Binding-site contacts:
Ligand atom C1 contacts residue SER381 of chain 1.A at 4.5 Å.
Ligand atom C6 contacts residue GLU385 of chain 1.A at 3.8 Å.
Ligand atom C5 contacts residue ASN379 of chain 1.A at 3.7 Å.
Ligand atom C4 contacts residue ASN379 of chain 1.A at 4.2 Å.
Ligand atom C6 contacts residue SER381 of chain 1.A at 4.2 Å.
Ligand atom N2 contacts residue ASN379 of chain 1.A at 3.0 Å (h-bond).
Ligand atom O5 contacts residue SER381 of chain 1.A at 3.9 Å.
Ligand atom O6 contacts residue ASN379 of chain 1.A at 4.3 Å.
Ligand atom O6 contacts residue GLU385 of chain 1.A at 3.3 Å (salt-bridge).
Ligand atom C6 contacts residue ASN379 of chain 1.A at 4.3 Å.
Ligand atom C7 contacts residue ASN379 of chain 1.A at 3.2 Å.
Ligand atom C8 contacts residue ASN379 of chain 1.A at 4.5 Å.
Ligand atom O7 contacts residue GLN375 of chain 1.A at 3.2 Å (h-bond).
Ligand atom O5 contacts residue ASN379 of chain 1.A at 2.3 Å (h-bond).
Ligand atom O7 contacts residue ASN379 of chain 1.A at 3.1 Å (h-bond).
Ligand atom C7 contacts residue GLN375 of chain 1.A at 4.2 Å.
Ligand atom O6 contacts residue ILE382 of chain 1.A at 4.0 Å.
Ligand atom O5 contacts residue ILE382 of chain 1.A at 4.1 Å.
Ligand atom O7 contacts residue LYS374 of chain 1.A at 4.3 Å.
Ligand atom C3 contacts residue ASN379 of chain 1.A at 3.8 Å.
Ligand atom C2 contacts residue ASN379 of chain 1.A at 2.5 Å.
Ligand atom C5 contacts residue SER381 of chain 1.A at 4.2 Å.
Ligand atom C1 contacts residue ASN379 of chain 1.A at 1.4 Å.

A protein and the small-molecule ligand that binds it are described below.
Small molecule (SMILES): CC(=O)N[C@@H]1[C@@H](O)[C@H](O)[C@@H](CO)O[C@H]1O

Sequence of chain 1.A:
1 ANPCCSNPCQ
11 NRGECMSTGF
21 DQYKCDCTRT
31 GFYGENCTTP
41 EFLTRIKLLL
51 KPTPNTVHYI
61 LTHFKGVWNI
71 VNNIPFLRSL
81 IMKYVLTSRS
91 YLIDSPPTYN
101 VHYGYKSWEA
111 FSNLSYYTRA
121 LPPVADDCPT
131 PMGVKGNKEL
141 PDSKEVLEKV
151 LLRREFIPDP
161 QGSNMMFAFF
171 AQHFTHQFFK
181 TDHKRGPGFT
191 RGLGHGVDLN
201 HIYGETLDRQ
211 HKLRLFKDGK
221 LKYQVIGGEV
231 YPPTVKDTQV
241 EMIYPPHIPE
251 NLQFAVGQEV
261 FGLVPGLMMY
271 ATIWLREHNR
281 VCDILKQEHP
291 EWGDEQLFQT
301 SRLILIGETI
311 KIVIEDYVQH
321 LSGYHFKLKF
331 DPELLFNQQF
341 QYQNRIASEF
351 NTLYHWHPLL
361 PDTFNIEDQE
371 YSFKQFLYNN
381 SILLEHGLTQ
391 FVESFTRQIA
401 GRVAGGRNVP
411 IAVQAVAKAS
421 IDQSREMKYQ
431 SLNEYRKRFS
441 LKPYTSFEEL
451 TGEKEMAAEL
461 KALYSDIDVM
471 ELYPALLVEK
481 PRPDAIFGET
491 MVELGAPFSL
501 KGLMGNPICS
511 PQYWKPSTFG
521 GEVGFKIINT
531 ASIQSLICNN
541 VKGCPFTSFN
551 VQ